Sequence of chain 1.A:
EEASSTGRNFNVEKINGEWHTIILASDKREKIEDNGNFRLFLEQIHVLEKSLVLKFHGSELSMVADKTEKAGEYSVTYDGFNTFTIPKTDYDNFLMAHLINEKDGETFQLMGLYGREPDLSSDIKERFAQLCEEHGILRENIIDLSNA

Binding-site contacts:
Ligand atom C6 contacts residue PHE68 of chain 1.A at 4.3 Å (hydrophobic).
Ligand atom C22 contacts residue LEU66 of chain 1.A at 4.0 Å (hydrophobic).
Ligand atom N1 contacts residue PHE68 of chain 1.A at 4.3 Å.
Ligand atom N4 contacts residue PHE68 of chain 1.A at 4.1 Å.
Ligand atom C23 contacts residue TYR136 of chain 1.A at 3.6 Å (hydrophobic).
Ligand atom C5 contacts residue PHE50 of chain 1.A at 3.3 Å (hydrophobic).
Ligand atom O31 contacts residue PHE68 of chain 1.A at 4.1 Å.
Ligand atom C24 contacts residue PHE106 of chain 1.A at 3.8 Å (hydrophobic).
Ligand atom C5 contacts residue LEU132 of chain 1.A at 4.0 Å (hydrophobic).
Ligand atom C23 contacts residue PHE68 of chain 1.A at 3.9 Å (hydrophobic).
Ligand atom C2 contacts residue PHE68 of chain 1.A at 4.2 Å (hydrophobic).
Ligand atom N4 contacts residue LEU132 of chain 1.A at 4.0 Å.
Ligand atom C24 contacts residue LEU66 of chain 1.A at 4.0 Å (hydrophobic).
Ligand atom C24 contacts residue ALA119 of chain 1.A at 4.3 Å (hydrophobic).
Ligand atom C6 contacts residue LEU36 of chain 1.A at 3.8 Å (hydrophobic).
Ligand atom C6 contacts residue TYR136 of chain 1.A at 3.5 Å (hydrophobic).
Ligand atom C31 contacts residue PHE50 of chain 1.A at 4.3 Å (hydrophobic).
Ligand atom C22 contacts residue PHE68 of chain 1.A at 4.1 Å (hydrophobic).
Ligand atom C3 contacts residue PHE68 of chain 1.A at 3.9 Å (hydrophobic).
Ligand atom C2 contacts residue TYR136 of chain 1.A at 3.3 Å (hydrophobic).
Ligand atom C31 contacts residue MET85 of chain 1.A at 3.8 Å (hydrophobic).
Ligand atom C31 contacts residue LEU121 of chain 1.A at 3.9 Å (hydrophobic).
Ligand atom C2 contacts residue LEU132 of chain 1.A at 4.0 Å (hydrophobic).
Ligand atom N1 contacts residue TYR136 of chain 1.A at 2.6 Å (h-bond).
Ligand atom C5 contacts residue LEU52 of chain 1.A at 3.6 Å (hydrophobic).
Ligand atom C3 contacts residue LEU121 of chain 1.A at 4.3 Å (hydrophobic).
Ligand atom C3 contacts residue LEU132 of chain 1.A at 4.0 Å (hydrophobic).
Ligand atom C6 contacts residue LEU52 of chain 1.A at 4.2 Å (hydrophobic).
Ligand atom C5 contacts residue PHE68 of chain 1.A at 4.2 Å (hydrophobic).
Ligand atom C21 contacts residue TYR136 of chain 1.A at 3.2 Å (hydrophobic).
Ligand atom C31 contacts residue TYR100 of chain 1.A at 4.3 Å (hydrophobic).
Ligand atom C22 contacts residue TYR136 of chain 1.A at 4.0 Å (hydrophobic).
Ligand atom C23 contacts residue LEU54 of chain 1.A at 4.1 Å (hydrophobic).
Ligand atom O31 contacts residue LEU121 of chain 1.A at 3.6 Å.
Ligand atom N4 contacts residue LEU52 of chain 1.A at 3.6 Å.
Ligand atom N4 contacts residue PHE50 of chain 1.A at 4.0 Å.
Ligand atom C6 contacts residue PHE50 of chain 1.A at 3.8 Å (hydrophobic).
Ligand atom N1 contacts residue LEU36 of chain 1.A at 4.2 Å.
Ligand atom C6 contacts residue LEU132 of chain 1.A at 4.0 Å (hydrophobic).
Ligand atom N1 contacts residue LEU132 of chain 1.A at 4.0 Å.

The small molecule below binds the protein below.
Small molecule (SMILES): COc1nccnc1CC(C)C